A protein and the small-molecule ligand that binds it are described below.
Small molecule (SMILES): CC(C)(C)c1ccc(C(=O)Nc2c[n+]3cc(-c4cn[nH]c4)ccc3[nH]2)cn1

Binding-site contacts:
Ligand atom C6 contacts residue PHE112 of chain 1.A at 4.0 Å (hydrophobic).
Ligand atom C1 contacts residue LEU166 of chain 1.A at 3.7 Å (hydrophobic).
Ligand atom C18 contacts residue LEU115 of chain 1.A at 4.0 Å (hydrophobic).
Ligand atom C9 contacts residue LEU166 of chain 1.A at 3.6 Å (hydrophobic).
Ligand atom C1 contacts residue LEU115 of chain 1.A at 3.8 Å (hydrophobic).
Ligand atom N26 contacts residue ASP196 of chain 1.A at 3.7 Å.
Ligand atom C8 contacts residue LEU166 of chain 1.A at 3.9 Å (hydrophobic).
Ligand atom N10 contacts residue LEU114 of chain 1.A at 3.6 Å.
Ligand atom N7 contacts residue LEU166 of chain 1.A at 3.9 Å.
Ligand atom C12 contacts residue LEU115 of chain 1.A at 3.6 Å (hydrophobic).
Ligand atom C1 contacts residue ALA60 of chain 1.A at 3.6 Å (hydrophobic).
Ligand atom C19 contacts residue LEU115 of chain 1.A at 3.2 Å (hydrophobic).
Ligand atom N10 contacts residue LEU115 of chain 1.A at 2.9 Å (h-bond).
Ligand atom C24 contacts residue ASP196 of chain 1.A at 3.9 Å.
Ligand atom N2 contacts residue LEU166 of chain 1.A at 3.5 Å.
Ligand atom N25 contacts residue ASP196 of chain 1.A at 3.2 Å (salt-bridge).
Ligand atom C13 contacts residue GLY116 of chain 1.A at 4.0 Å.
Ligand atom O14 contacts residue LEU38 of chain 1.A at 3.7 Å.
Ligand atom N7 contacts residue LEU115 of chain 1.A at 3.0 Å (h-bond).
Ligand atom C3 contacts residue LEU166 of chain 1.A at 3.9 Å (hydrophobic).
Ligand atom N25 contacts residue PHE112 of chain 1.A at 3.5 Å.
Ligand atom C24 contacts residue VAL96 of chain 1.A at 4.0 Å (hydrophobic).
Ligand atom C11 contacts residue PHE112 of chain 1.A at 3.9 Å (hydrophobic).
Ligand atom C8 contacts residue LEU115 of chain 1.A at 3.7 Å (hydrophobic).
Ligand atom C6 contacts residue LEU115 of chain 1.A at 3.9 Å (hydrophobic).
Ligand atom C6 contacts residue ALA60 of chain 1.A at 3.7 Å (hydrophobic).
Ligand atom C13 contacts residue LEU115 of chain 1.A at 3.6 Å (hydrophobic).
Ligand atom C8 contacts residue LEU114 of chain 1.A at 3.9 Å (hydrophobic).
Ligand atom N10 contacts residue GLY116 of chain 1.A at 3.9 Å.
Ligand atom C12 contacts residue LEU38 of chain 1.A at 3.7 Å (hydrophobic).
Ligand atom N7 contacts residue LEU114 of chain 1.A at 3.8 Å.
Ligand atom N2 contacts residue ALA60 of chain 1.A at 3.8 Å.
Ligand atom C13 contacts residue LEU38 of chain 1.A at 3.9 Å (hydrophobic).
Ligand atom C6 contacts residue GLU113 of chain 1.A at 3.4 Å.
Ligand atom C24 contacts residue ALA195 of chain 1.A at 3.9 Å (hydrophobic).
Ligand atom C5 contacts residue PHE112 of chain 1.A at 3.6 Å (hydrophobic).
Ligand atom C24 contacts residue PHE112 of chain 1.A at 3.6 Å (hydrophobic).
Ligand atom C21 contacts residue LYS117 of chain 1.A at 3.8 Å.
Ligand atom N7 contacts residue ALA60 of chain 1.A at 3.9 Å.
Ligand atom C12 contacts residue GLY116 of chain 1.A at 3.9 Å.

Sequence of chain 1.A:
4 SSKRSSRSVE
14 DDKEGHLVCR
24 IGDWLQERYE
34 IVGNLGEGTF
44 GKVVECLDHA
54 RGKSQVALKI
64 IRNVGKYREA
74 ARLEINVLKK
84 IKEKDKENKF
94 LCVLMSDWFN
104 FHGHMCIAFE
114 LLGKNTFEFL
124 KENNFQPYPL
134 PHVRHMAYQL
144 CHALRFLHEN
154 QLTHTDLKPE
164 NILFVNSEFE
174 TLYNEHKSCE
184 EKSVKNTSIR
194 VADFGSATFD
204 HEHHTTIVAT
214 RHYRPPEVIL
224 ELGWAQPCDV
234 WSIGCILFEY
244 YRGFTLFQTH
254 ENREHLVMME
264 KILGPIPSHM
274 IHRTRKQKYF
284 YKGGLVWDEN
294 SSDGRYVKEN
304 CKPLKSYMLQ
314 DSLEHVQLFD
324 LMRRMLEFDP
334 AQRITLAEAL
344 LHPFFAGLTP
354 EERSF